Binding-site contacts:
Ligand atom N1 contacts residue NAP1 of chain 1.E at 2.6 Å (h-bond).
Ligand atom NAC contacts residue NAP1 of chain 1.E at 2.8 Å (h-bond).
Ligand atom NAY contacts residue ARG34 of chain 1.A at 3.8 Å.
Ligand atom CAT contacts residue NAP1 of chain 1.E at 3.4 Å.
Ligand atom CAF contacts residue GLY225 of chain 1.A at 3.4 Å.
Ligand atom C2 contacts residue NAP1 of chain 1.E at 3.2 Å.
Ligand atom C6 contacts residue NAP1 of chain 1.E at 3.5 Å.
Ligand atom C5 contacts residue PHE117 of chain 1.A at 3.8 Å (hydrophobic).
Ligand atom N1 contacts residue PHE117 of chain 1.A at 3.8 Å.
Ligand atom NAP contacts residue TYR194 of chain 1.A at 2.8 Å (h-bond).
Ligand atom CAA contacts residue NAP1 of chain 1.E at 3.1 Å.
Ligand atom CAJ contacts residue GLY225 of chain 1.A at 3.3 Å.
Ligand atom N3 contacts residue NAP1 of chain 1.E at 2.9 Å (h-bond).
Ligand atom NAP contacts residue PHE117 of chain 1.A at 3.6 Å.
Ligand atom CAL contacts residue PHE117 of chain 1.A at 3.7 Å (hydrophobic).
Ligand atom CAE contacts residue LEU229 of chain 1.A at 3.8 Å (hydrophobic).
Ligand atom C6 contacts residue PHE117 of chain 1.A at 3.8 Å (hydrophobic).
Ligand atom NAY contacts residue NAP1 of chain 1.E at 3.6 Å.
Ligand atom C2 contacts residue PHE117 of chain 1.A at 3.4 Å (hydrophobic).
Ligand atom CAA contacts residue ARG34 of chain 1.A at 3.5 Å.
Ligand atom CAJ contacts residue NAP1 of chain 1.E at 3.7 Å.
Ligand atom NAC contacts residue SER115 of chain 1.A at 2.8 Å (h-bond).
Ligand atom CAF contacts residue MET183 of chain 1.A at 3.8 Å (hydrophobic).
Ligand atom CAB contacts residue PRO230 of chain 1.A at 3.6 Å (hydrophobic).
Ligand atom CAI contacts residue LEU229 of chain 1.A at 3.8 Å (hydrophobic).
Ligand atom CAD contacts residue MET183 of chain 1.A at 3.7 Å (hydrophobic).
Ligand atom CAI contacts residue NAP1 of chain 1.E at 3.8 Å.
Ligand atom NAC contacts residue PHE117 of chain 1.A at 3.6 Å.
Ligand atom CAG contacts residue CYS188 of chain 1.A at 3.8 Å (hydrophobic).
Ligand atom CAM contacts residue NAP1 of chain 1.E at 3.2 Å.
Ligand atom C2 contacts residue SER115 of chain 1.A at 3.8 Å.
Ligand atom NAP contacts residue NAP1 of chain 1.E at 3.5 Å.
Ligand atom N3 contacts residue TYR194 of chain 1.A at 3.4 Å (h-bond).
Ligand atom CAR contacts residue NAP1 of chain 1.E at 3.6 Å.
Ligand atom C4 contacts residue PHE117 of chain 1.A at 3.5 Å (hydrophobic).
Ligand atom CAV contacts residue PHE117 of chain 1.A at 3.6 Å (hydrophobic).
Ligand atom N3 contacts residue PHE117 of chain 1.A at 3.6 Å.
Ligand atom CAT contacts residue PHE117 of chain 1.A at 3.6 Å (hydrophobic).
Ligand atom C4 contacts residue TYR194 of chain 1.A at 3.5 Å (hydrophobic).
Ligand atom CAK contacts residue TYR194 of chain 1.A at 3.8 Å (hydrophobic).

This small molecule binds to this protein.
Small molecule (SMILES): CN(C)c1nc(N)nc2[nH]c(-c3ccccc3)c(-c3ccccc3)c12

Sequence of chain 1.A:
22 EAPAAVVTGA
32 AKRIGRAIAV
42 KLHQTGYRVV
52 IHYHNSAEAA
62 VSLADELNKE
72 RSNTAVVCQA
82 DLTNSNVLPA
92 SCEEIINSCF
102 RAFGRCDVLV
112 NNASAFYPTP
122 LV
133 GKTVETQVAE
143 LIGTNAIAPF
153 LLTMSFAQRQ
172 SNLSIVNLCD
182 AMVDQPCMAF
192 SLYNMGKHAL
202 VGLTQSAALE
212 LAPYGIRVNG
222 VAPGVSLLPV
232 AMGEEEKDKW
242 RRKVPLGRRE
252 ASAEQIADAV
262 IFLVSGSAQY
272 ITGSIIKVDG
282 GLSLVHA